Binding-site contacts:
Ligand atom C7 contacts residue ASN118 of chain 30.A at 3.8 Å.
Ligand atom C8 contacts residue SER66 of chain 30.A at 3.6 Å.
Ligand atom O5 contacts residue PHE119 of chain 30.A at 3.9 Å.
Ligand atom C6 contacts residue THR120 of chain 30.A at 3.8 Å.
Ligand atom O5 contacts residue THR89 of chain 30.A at 4.5 Å.
Ligand atom C4 contacts residue ASN118 of chain 30.A at 4.2 Å.
Ligand atom C6 contacts residue PHE119 of chain 30.A at 4.0 Å (hydrophobic).
Ligand atom O6 contacts residue PHE119 of chain 30.A at 2.8 Å (h-bond).
Ligand atom O6 contacts residue THR120 of chain 30.A at 3.6 Å (h-bond).
Ligand atom C1 contacts residue SER66 of chain 30.A at 4.5 Å.
Ligand atom O6 contacts residue ASN118 of chain 30.A at 4.2 Å.
Ligand atom O6 contacts residue THR89 of chain 30.A at 3.9 Å.
Ligand atom C1 contacts residue ASN118 of chain 30.A at 1.4 Å.
Ligand atom C2 contacts residue ASN118 of chain 30.A at 2.5 Å.
Ligand atom C1 contacts residue THR89 of chain 30.A at 4.2 Å.
Ligand atom C3 contacts residue ASN118 of chain 30.A at 3.8 Å.
Ligand atom N2 contacts residue TYR90 of chain 30.A at 4.4 Å.
Ligand atom C5 contacts residue THR120 of chain 30.A at 4.2 Å.
Ligand atom C5 contacts residue ASN118 of chain 30.A at 3.6 Å.
Ligand atom N2 contacts residue ASN118 of chain 30.A at 2.9 Å (h-bond).
Ligand atom O5 contacts residue THR120 of chain 30.A at 3.4 Å (h-bond).
Ligand atom O5 contacts residue ASN118 of chain 30.A at 2.4 Å (h-bond).
Ligand atom C8 contacts residue ASN118 of chain 30.A at 3.7 Å.
Ligand atom C8 contacts residue ASP67 of chain 30.A at 3.7 Å.

This protein binds this small molecule.
Small molecule (SMILES): CC(=O)N[C@@H]1[C@@H](O)[C@H](O)[C@@H](CO)O[C@H]1O

Sequence of chain 30.A:
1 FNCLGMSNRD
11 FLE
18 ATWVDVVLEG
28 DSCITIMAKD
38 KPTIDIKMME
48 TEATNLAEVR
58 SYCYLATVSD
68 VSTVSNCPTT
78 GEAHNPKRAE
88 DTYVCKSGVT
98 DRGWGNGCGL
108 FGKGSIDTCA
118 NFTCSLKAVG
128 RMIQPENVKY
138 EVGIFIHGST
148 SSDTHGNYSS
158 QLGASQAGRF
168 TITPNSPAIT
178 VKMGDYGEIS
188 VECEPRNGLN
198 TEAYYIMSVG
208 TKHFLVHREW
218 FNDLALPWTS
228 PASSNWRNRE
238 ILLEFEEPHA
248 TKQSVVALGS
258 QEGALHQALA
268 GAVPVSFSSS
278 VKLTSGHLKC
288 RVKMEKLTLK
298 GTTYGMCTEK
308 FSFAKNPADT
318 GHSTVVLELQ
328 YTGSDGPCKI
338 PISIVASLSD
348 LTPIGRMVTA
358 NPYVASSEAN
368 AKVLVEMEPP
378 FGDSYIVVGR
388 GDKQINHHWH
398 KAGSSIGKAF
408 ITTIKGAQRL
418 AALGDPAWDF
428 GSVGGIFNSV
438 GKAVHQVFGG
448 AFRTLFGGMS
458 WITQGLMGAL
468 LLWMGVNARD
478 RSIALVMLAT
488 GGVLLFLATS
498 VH